Sequence of chain 1.B:
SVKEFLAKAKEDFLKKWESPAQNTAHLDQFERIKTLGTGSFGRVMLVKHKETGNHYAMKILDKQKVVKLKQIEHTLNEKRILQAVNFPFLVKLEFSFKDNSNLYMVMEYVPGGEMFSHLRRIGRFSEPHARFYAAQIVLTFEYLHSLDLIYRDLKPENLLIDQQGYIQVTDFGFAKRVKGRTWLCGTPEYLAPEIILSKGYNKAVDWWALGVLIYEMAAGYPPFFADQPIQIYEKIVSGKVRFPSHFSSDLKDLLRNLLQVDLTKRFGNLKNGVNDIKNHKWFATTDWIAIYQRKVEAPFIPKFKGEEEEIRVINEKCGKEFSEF

Binding-site contacts:
Ligand atom CD contacts residue PO41 of chain 1.X at 3.4 Å.
Ligand atom C1 contacts residue PHE55 of chain 1.B at 3.6 Å (hydrophobic).
Ligand atom NH1 contacts residue PO41 of chain 1.X at 2.8 Å (h-bond).
Ligand atom O2 contacts residue GLY56 of chain 1.B at 3.5 Å (h-bond).
Ligand atom O2 contacts residue SER54 of chain 1.B at 2.9 Å (h-bond).
Ligand atom N4 contacts residue VAL124 of chain 1.B at 3.0 Å (h-bond).
Ligand atom C3 contacts residue GLY56 of chain 1.B at 3.7 Å.
Ligand atom C6 contacts residue LEU174 of chain 1.B at 3.7 Å (hydrophobic).
Ligand atom C5 contacts residue LEU174 of chain 1.B at 3.6 Å (hydrophobic).
Ligand atom C2 contacts residue PO41 of chain 1.FA at 3.4 Å.
Ligand atom N3 contacts residue GLU122 of chain 1.B at 2.8 Å (salt-bridge).
Ligand atom NH1 contacts residue PHE188 of chain 1.B at 3.8 Å.
Ligand atom CZ contacts residue PO41 of chain 1.U at 3.2 Å.
Ligand atom NH1 contacts residue PO41 of chain 1.U at 2.8 Å (h-bond).
Ligand atom O2 contacts residue GLY53 of chain 1.B at 3.3 Å.
Ligand atom NH2 contacts residue PO41 of chain 1.FA at 2.7 Å (h-bond).
Ligand atom C7 contacts residue THR184 of chain 1.B at 3.7 Å.
Ligand atom C2 contacts residue LEU75 of chain 1.B at 3.7 Å (hydrophobic).
Ligand atom C3 contacts residue PO41 of chain 1.U at 3.3 Å.
Ligand atom C1 contacts residue PO41 of chain 1.U at 3.5 Å.
Ligand atom NH2 contacts residue PO41 of chain 1.U at 2.8 Å (h-bond).
Ligand atom C4 contacts residue LEU174 of chain 1.B at 3.7 Å (hydrophobic).
Ligand atom C1 contacts residue PO41 of chain 1.FA at 3.7 Å.
Ligand atom O3 contacts residue GLY51 of chain 1.B at 3.4 Å.
Ligand atom C7 contacts residue PO41 of chain 1.U at 3.4 Å.
Ligand atom C6 contacts residue GLU122 of chain 1.B at 3.6 Å.
Ligand atom N contacts residue PHE55 of chain 1.B at 3.4 Å.
Ligand atom N4 contacts residue TYR123 of chain 1.B at 3.7 Å.
Ligand atom CZ contacts residue PO41 of chain 1.FA at 3.6 Å.
Ligand atom NH1 contacts residue ASP185 of chain 1.B at 3.1 Å (salt-bridge).
Ligand atom N contacts residue PO41 of chain 1.FA at 3.0 Å (h-bond).
Ligand atom N3 contacts residue ALA71 of chain 1.B at 3.5 Å.
Ligand atom C9 contacts residue VAL124 of chain 1.B at 3.2 Å (hydrophobic).
Ligand atom O2 contacts residue PHE55 of chain 1.B at 2.9 Å (h-bond).
Ligand atom C9 contacts residue TYR123 of chain 1.B at 3.7 Å (hydrophobic).
Ligand atom C6 contacts residue ALA71 of chain 1.B at 3.5 Å (hydrophobic).
Ligand atom C2 contacts residue PHE55 of chain 1.B at 3.6 Å (hydrophobic).
Ligand atom CA contacts residue SER54 of chain 1.B at 3.6 Å.
Ligand atom C2 contacts residue LEU50 of chain 1.B at 3.7 Å (hydrophobic).
Ligand atom N contacts residue SER54 of chain 1.B at 3.5 Å (h-bond).

A protein and the small-molecule ligand that binds it are described below.
Small molecule (SMILES): NC(=O)[C@@H](CCCN=C(N)N)NC(=O)[C@@H](CCCN=C(N)N)NC(=O)[C@@H](CCCN=C(N)N)NC(=O)CCCCCCCC(=O)N1CCN(c2ncnc3[nH]ccc23)CC1